Sequence of chain 3.B:
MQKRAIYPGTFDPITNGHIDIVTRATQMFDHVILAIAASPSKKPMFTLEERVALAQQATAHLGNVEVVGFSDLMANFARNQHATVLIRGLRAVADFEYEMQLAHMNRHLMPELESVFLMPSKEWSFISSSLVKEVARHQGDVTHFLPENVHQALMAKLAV

Sequence of chain 1.B:
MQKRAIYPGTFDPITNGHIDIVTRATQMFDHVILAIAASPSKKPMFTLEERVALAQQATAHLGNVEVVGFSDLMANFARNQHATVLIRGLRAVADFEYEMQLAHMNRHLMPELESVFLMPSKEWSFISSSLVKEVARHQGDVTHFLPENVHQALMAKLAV

Binding-site contacts:
Ligand atom C5 contacts residue MET74 of chain 3.B at 3.5 Å (hydrophobic).
Ligand atom N4 contacts residue LEU73 of chain 3.B at 3.4 Å.
Ligand atom O2 contacts residue GLU134 of chain 1.B at 3.6 Å.
Ligand atom N3 contacts residue LEU73 of chain 3.B at 3.5 Å.
Ligand atom O contacts residue MET74 of chain 3.B at 3.8 Å.
Ligand atom C10 contacts residue SER39 of chain 3.B at 3.8 Å.
Ligand atom N1 contacts residue HIS138 of chain 1.B at 3.7 Å.
Ligand atom C6 contacts residue MET74 of chain 3.B at 3.8 Å (hydrophobic).
Ligand atom O1 contacts residue PHE70 of chain 3.B at 3.7 Å.
Ligand atom C contacts residue LEU102 of chain 3.B at 3.8 Å (hydrophobic).
Ligand atom C contacts residue ASN106 of chain 3.B at 3.4 Å.
Ligand atom C contacts residue ARG88 of chain 3.B at 3.4 Å.
Ligand atom C12 contacts residue PHE70 of chain 3.B at 3.7 Å (hydrophobic).
Ligand atom C20 contacts residue LEU73 of chain 3.B at 3.7 Å (hydrophobic).
Ligand atom N4 contacts residue MET74 of chain 3.B at 2.9 Å (h-bond).
Ligand atom N contacts residue HIS138 of chain 1.B at 3.8 Å.
Ligand atom C5 contacts residue PG41 of chain 3.N at 3.8 Å.
Ligand atom C1 contacts residue MET74 of chain 3.B at 3.7 Å (hydrophobic).
Ligand atom C19 contacts residue VAL135 of chain 1.B at 3.8 Å (hydrophobic).
Ligand atom C15 contacts residue MET74 of chain 3.B at 3.8 Å (hydrophobic).
Ligand atom C10 contacts residue ALA37 of chain 3.B at 3.8 Å (hydrophobic).
Ligand atom N contacts residue ASP72 of chain 3.B at 3.2 Å (salt-bridge).
Ligand atom O2 contacts residue PG41 of chain 3.N at 3.4 Å (h-bond).
Ligand atom C14 contacts residue SER71 of chain 3.B at 3.5 Å.
Ligand atom C3 contacts residue PRO8 of chain 3.B at 3.6 Å (hydrophobic).
Ligand atom C4 contacts residue PG41 of chain 3.N at 3.8 Å.
Ligand atom C2 contacts residue ARG88 of chain 3.B at 3.6 Å.
Ligand atom C11 contacts residue ALA37 of chain 3.B at 3.8 Å (hydrophobic).
Ligand atom C9 contacts residue ALA37 of chain 3.B at 3.8 Å (hydrophobic).
Ligand atom C7 contacts residue ALA37 of chain 3.B at 3.6 Å (hydrophobic).
Ligand atom C19 contacts residue ASN106 of chain 3.B at 3.5 Å.
Ligand atom C14 contacts residue ASP72 of chain 3.B at 3.4 Å.
Ligand atom O contacts residue ASN106 of chain 3.B at 3.1 Å (h-bond).
Ligand atom C9 contacts residue THR10 of chain 3.B at 3.7 Å.
Ligand atom C12 contacts residue ALA37 of chain 3.B at 3.6 Å (hydrophobic).
Ligand atom C8 contacts residue ALA37 of chain 3.B at 3.7 Å (hydrophobic).
Ligand atom C14 contacts residue SER39 of chain 3.B at 3.4 Å.
Ligand atom C contacts residue GLU99 of chain 3.B at 3.7 Å.
Ligand atom C2 contacts residue PRO8 of chain 3.B at 3.8 Å (hydrophobic).
Ligand atom C9 contacts residue PG41 of chain 3.N at 3.7 Å.

This small molecule binds to this protein.
Small molecule (SMILES): COc1ccc(Oc2cccc([C@@H](C)Nc3nc4n(n3)C(=O)CC(C)=N4)c2)cc1